Binding-site contacts:
Ligand atom F40 contacts residue LEU167 of chain 1.B at 3.4 Å.
Ligand atom O17 contacts residue CYS145 of chain 1.B at 3.1 Å (h-bond).
Ligand atom C28 contacts residue MET49 of chain 1.B at 3.6 Å (hydrophobic).
Ligand atom O12 contacts residue HIS163 of chain 1.B at 2.8 Å (h-bond).
Ligand atom C36 contacts residue GLU166 of chain 1.B at 3.4 Å.
Ligand atom C25 contacts residue MET165 of chain 1.B at 3.6 Å (hydrophobic).
Ligand atom O17 contacts residue SER144 of chain 1.B at 3.5 Å (h-bond).
Ligand atom C10 contacts residue GLU166 of chain 1.B at 3.5 Å.
Ligand atom C29 contacts residue GLN189 of chain 1.B at 3.6 Å.
Ligand atom N11 contacts residue GLU166 of chain 1.B at 2.9 Å (salt-bridge).
Ligand atom C13 contacts residue CYS145 of chain 1.B at 1.8 Å (hydrophobic).
Ligand atom C14 contacts residue HIS41 of chain 1.B at 3.7 Å.
Ligand atom C26 contacts residue HIS41 of chain 1.B at 3.4 Å.
Ligand atom C04 contacts residue HIS164 of chain 1.B at 3.7 Å.
Ligand atom C08 contacts residue CYS145 of chain 1.B at 3.2 Å (hydrophobic).
Ligand atom O17 contacts residue GLY143 of chain 1.B at 3.2 Å.
Ligand atom F30 contacts residue ARG188 of chain 1.B at 2.4 Å.
Ligand atom O12 contacts residue PHE140 of chain 1.B at 3.5 Å.
Ligand atom C14 contacts residue CYS145 of chain 1.B at 2.6 Å (hydrophobic).
Ligand atom F40 contacts residue GLN192 of chain 1.B at 2.9 Å.
Ligand atom C26 contacts residue HIS164 of chain 1.B at 3.5 Å.
Ligand atom O12 contacts residue GLU166 of chain 1.B at 3.4 Å.
Ligand atom C24 contacts residue MET49 of chain 1.B at 3.4 Å (hydrophobic).
Ligand atom N32 contacts residue GLU166 of chain 1.B at 2.9 Å (salt-bridge).
Ligand atom F30 contacts residue ASP187 of chain 1.B at 2.6 Å.
Ligand atom C07 contacts residue CYS145 of chain 1.B at 2.7 Å (hydrophobic).
Ligand atom C20 contacts residue THR26 of chain 1.B at 3.0 Å.
Ligand atom C29 contacts residue MET49 of chain 1.B at 3.2 Å (hydrophobic).
Ligand atom N06 contacts residue HIS164 of chain 1.B at 3.0 Å (h-bond).
Ligand atom O12 contacts residue HIS172 of chain 1.B at 3.4 Å.
Ligand atom N06 contacts residue CYS145 of chain 1.B at 2.9 Å (h-bond).
Ligand atom F30 contacts residue GLN189 of chain 1.B at 3.4 Å.
Ligand atom N11 contacts residue PHE140 of chain 1.B at 3.1 Å (h-bond).
Ligand atom C08 contacts residue HIS163 of chain 1.B at 3.7 Å.
Ligand atom C23 contacts residue ASN142 of chain 1.B at 3.7 Å.
Ligand atom C24 contacts residue ASP187 of chain 1.B at 3.7 Å.
Ligand atom O03 contacts residue GLU166 of chain 1.B at 2.9 Å (salt-bridge).
Ligand atom O03 contacts residue MET165 of chain 1.B at 3.5 Å.
Ligand atom C28 contacts residue GLN189 of chain 1.B at 3.6 Å.
Ligand atom C15 contacts residue CYS145 of chain 1.B at 3.4 Å (hydrophobic).

Sequence of chain 1.A:
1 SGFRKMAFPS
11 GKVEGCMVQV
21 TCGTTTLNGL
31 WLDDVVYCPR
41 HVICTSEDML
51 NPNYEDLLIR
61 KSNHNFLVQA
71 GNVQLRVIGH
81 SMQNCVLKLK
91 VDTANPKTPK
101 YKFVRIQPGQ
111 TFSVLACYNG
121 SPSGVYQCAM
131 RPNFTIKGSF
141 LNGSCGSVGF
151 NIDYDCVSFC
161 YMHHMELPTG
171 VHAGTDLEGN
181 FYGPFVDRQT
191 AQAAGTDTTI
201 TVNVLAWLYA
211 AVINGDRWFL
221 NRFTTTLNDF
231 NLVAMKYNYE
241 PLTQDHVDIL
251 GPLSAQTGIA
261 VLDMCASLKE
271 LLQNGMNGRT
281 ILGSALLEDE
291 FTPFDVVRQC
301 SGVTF

This small molecule binds to this protein.
Small molecule (SMILES): CCOC(=O)CC[C@H](C[C@@H]1CCNC1=O)NC(=O)[C@H](Cc1ccc(F)cc1)NC(=O)[C@H](N)Cc1ccc(F)cc1

Sequence of chain 1.B:
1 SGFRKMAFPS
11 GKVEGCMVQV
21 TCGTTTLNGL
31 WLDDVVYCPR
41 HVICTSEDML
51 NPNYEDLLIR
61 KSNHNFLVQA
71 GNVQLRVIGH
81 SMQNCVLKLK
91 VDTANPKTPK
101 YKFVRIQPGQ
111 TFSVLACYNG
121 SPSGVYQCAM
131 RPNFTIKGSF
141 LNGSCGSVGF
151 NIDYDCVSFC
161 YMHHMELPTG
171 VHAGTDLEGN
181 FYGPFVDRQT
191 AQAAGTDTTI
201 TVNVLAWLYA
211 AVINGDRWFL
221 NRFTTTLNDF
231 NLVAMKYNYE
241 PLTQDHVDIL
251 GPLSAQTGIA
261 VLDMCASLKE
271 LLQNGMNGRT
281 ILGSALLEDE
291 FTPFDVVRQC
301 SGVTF